Sequence of chain 4.A:
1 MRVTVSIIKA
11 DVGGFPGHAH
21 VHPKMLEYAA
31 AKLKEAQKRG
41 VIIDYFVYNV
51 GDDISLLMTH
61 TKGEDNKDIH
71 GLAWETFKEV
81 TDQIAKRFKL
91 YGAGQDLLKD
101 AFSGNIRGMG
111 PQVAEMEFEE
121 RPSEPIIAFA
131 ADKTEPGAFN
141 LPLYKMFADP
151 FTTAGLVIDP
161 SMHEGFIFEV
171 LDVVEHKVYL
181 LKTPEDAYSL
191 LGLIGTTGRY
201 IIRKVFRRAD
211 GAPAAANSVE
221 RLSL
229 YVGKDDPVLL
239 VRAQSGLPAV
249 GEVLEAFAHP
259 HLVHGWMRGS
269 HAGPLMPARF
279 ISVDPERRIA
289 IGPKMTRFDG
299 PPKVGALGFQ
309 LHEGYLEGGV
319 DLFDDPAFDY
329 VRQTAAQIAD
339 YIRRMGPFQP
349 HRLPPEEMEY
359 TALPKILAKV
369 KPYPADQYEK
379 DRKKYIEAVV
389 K

Sequence of chain 2.A:
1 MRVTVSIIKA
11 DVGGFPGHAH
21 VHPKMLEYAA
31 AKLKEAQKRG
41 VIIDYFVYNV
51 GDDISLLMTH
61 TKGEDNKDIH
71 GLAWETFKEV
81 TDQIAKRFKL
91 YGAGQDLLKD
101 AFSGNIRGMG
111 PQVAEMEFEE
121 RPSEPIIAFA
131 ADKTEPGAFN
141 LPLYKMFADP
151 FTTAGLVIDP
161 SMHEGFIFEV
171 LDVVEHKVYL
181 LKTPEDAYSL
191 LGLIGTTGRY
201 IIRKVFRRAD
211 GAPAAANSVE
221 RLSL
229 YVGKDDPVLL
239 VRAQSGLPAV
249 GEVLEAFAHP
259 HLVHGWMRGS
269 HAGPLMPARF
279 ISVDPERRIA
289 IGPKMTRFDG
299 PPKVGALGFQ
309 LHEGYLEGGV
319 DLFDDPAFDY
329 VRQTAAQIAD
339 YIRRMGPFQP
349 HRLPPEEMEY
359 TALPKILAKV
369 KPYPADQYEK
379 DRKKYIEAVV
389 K

A small-molecule ligand and the protein it binds are described below.
Small molecule (SMILES): O=C(CO)[C@@H](O)[C@H](O)[C@H](O)COP(=O)(O)O

Binding-site contacts:
Ligand atom C3 contacts residue HIS18 of chain 4.A at 3.5 Å.
Ligand atom O3P contacts residue TYR91 of chain 4.A at 3.4 Å (h-bond).
Ligand atom C3 contacts residue ARG266 of chain 4.A at 3.9 Å.
Ligand atom O2 contacts residue HIS18 of chain 4.A at 3.5 Å.
Ligand atom O3 contacts residue TRP264 of chain 4.A at 3.9 Å.
Ligand atom P contacts residue TYR358 of chain 4.A at 3.4 Å.
Ligand atom O2P contacts residue ARG266 of chain 4.A at 3.5 Å (salt-bridge).
Ligand atom C5 contacts residue HIS18 of chain 4.A at 4.0 Å.
Ligand atom C1 contacts residue TRP264 of chain 4.A at 3.7 Å (hydrophobic).
Ligand atom C4 contacts residue ASP297 of chain 4.A at 3.8 Å.
Ligand atom O5 contacts residue HIS18 of chain 4.A at 3.3 Å.
Ligand atom O1P contacts residue TYR91 of chain 4.A at 2.6 Å (h-bond).
Ligand atom C6 contacts residue ARG266 of chain 4.A at 3.7 Å.
Ligand atom O4 contacts residue ARG266 of chain 4.A at 3.2 Å.
Ligand atom O3P contacts residue SER243 of chain 2.A at 2.7 Å (h-bond).
Ligand atom O4 contacts residue TYR358 of chain 4.A at 3.6 Å.
Ligand atom C1 contacts residue GLY267 of chain 4.A at 3.6 Å.
Ligand atom O1P contacts residue TYR358 of chain 4.A at 3.8 Å.
Ligand atom O3 contacts residue MET265 of chain 4.A at 3.6 Å.
Ligand atom C6 contacts residue GLN242 of chain 2.A at 3.4 Å.
Ligand atom O3 contacts residue ASP297 of chain 4.A at 2.6 Å (salt-bridge).
Ligand atom C4 contacts residue HIS18 of chain 4.A at 3.5 Å.
Ligand atom O5 contacts residue ALA247 of chain 2.A at 3.4 Å.
Ligand atom P contacts residue SER243 of chain 2.A at 3.9 Å.
Ligand atom O6 contacts residue TYR358 of chain 4.A at 3.6 Å (h-bond).
Ligand atom C5 contacts residue ASP297 of chain 4.A at 3.3 Å.
Ligand atom O2P contacts residue TYR358 of chain 4.A at 2.4 Å (h-bond).
Ligand atom O5 contacts residue ASP297 of chain 4.A at 2.7 Å (salt-bridge).
Ligand atom C5 contacts residue ALA247 of chain 2.A at 3.9 Å (hydrophobic).
Ligand atom O6 contacts residue GLN242 of chain 2.A at 3.1 Å (h-bond).
Ligand atom C5 contacts residue GLN242 of chain 2.A at 3.8 Å.
Ligand atom C3 contacts residue ASP297 of chain 4.A at 3.1 Å.
Ligand atom O3 contacts residue ARG266 of chain 4.A at 2.8 Å (salt-bridge).
Ligand atom P contacts residue TYR91 of chain 4.A at 3.5 Å.
Ligand atom C1 contacts residue ARG266 of chain 4.A at 3.7 Å.
Ligand atom P contacts residue GLN242 of chain 2.A at 3.5 Å.
Ligand atom C6 contacts residue TYR358 of chain 4.A at 3.9 Å (hydrophobic).
Ligand atom O5 contacts residue GLN242 of chain 2.A at 2.9 Å (h-bond).
Ligand atom O3P contacts residue GLN242 of chain 2.A at 2.8 Å (h-bond).
Ligand atom O1 contacts residue GLY267 of chain 4.A at 3.9 Å.